Sequence of chain 1.A:
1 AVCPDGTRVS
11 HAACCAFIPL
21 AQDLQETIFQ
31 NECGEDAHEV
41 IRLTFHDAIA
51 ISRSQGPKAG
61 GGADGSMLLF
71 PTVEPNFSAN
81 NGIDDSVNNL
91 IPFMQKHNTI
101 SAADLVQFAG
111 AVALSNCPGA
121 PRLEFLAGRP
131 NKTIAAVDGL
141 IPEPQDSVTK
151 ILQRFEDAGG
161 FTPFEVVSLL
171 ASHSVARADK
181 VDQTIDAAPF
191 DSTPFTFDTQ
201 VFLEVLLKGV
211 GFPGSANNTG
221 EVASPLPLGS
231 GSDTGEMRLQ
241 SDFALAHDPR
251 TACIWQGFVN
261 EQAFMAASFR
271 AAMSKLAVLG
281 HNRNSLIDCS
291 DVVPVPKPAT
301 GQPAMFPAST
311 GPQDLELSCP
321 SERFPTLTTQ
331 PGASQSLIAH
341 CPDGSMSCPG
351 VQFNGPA

Binding-site contacts:
Ligand atom O6 contacts residue LEU337 of chain 1.A at 4.4 Å.
Ligand atom O3 contacts residue SER336 of chain 1.A at 4.2 Å.
Ligand atom C5 contacts residue SER334 of chain 1.A at 3.4 Å.
Ligand atom C3 contacts residue SER336 of chain 1.A at 2.9 Å.
Ligand atom C3 contacts residue ALA308 of chain 1.A at 3.9 Å (hydrophobic).
Ligand atom O4 contacts residue ALA333 of chain 1.A at 4.3 Å.
Ligand atom C3 contacts residue SER334 of chain 1.A at 4.3 Å.
Ligand atom C4 contacts residue SER336 of chain 1.A at 3.5 Å.
Ligand atom O4 contacts residue SER334 of chain 1.A at 2.8 Å (h-bond).
Ligand atom O4 contacts residue ALA308 of chain 1.A at 4.2 Å.
Ligand atom C5 contacts residue SER336 of chain 1.A at 2.9 Å.
Ligand atom O3 contacts residue PRO331 of chain 1.A at 2.7 Å (h-bond).
Ligand atom O6 contacts residue SER334 of chain 1.A at 3.8 Å.
Ligand atom O6 contacts residue SER336 of chain 1.A at 3.5 Å.
Ligand atom O5 contacts residue GLN335 of chain 1.A at 4.2 Å.
Ligand atom O3 contacts residue ALA308 of chain 1.A at 4.3 Å.
Ligand atom C5 contacts residue GLN335 of chain 1.A at 3.7 Å.
Ligand atom C1 contacts residue SER336 of chain 1.A at 1.4 Å.
Ligand atom O3 contacts residue GLY332 of chain 1.A at 4.0 Å.
Ligand atom O6 contacts residue GLN335 of chain 1.A at 2.5 Å (h-bond).
Ligand atom C3 contacts residue PRO331 of chain 1.A at 3.7 Å (hydrophobic).
Ligand atom C6 contacts residue GLN335 of chain 1.A at 3.3 Å.
Ligand atom O4 contacts residue PRO331 of chain 1.A at 4.3 Å.
Ligand atom C2 contacts residue SER336 of chain 1.A at 2.4 Å.
Ligand atom C6 contacts residue SER334 of chain 1.A at 3.5 Å.
Ligand atom O2 contacts residue SER336 of chain 1.A at 3.7 Å.
Ligand atom O4 contacts residue GLY332 of chain 1.A at 3.7 Å.
Ligand atom C4 contacts residue SER334 of chain 1.A at 3.6 Å.
Ligand atom O4 contacts residue SER336 of chain 1.A at 4.4 Å.
Ligand atom C6 contacts residue SER336 of chain 1.A at 4.0 Å.
Ligand atom O5 contacts residue SER336 of chain 1.A at 2.4 Å (h-bond).

This protein binds this small molecule.
Small molecule (SMILES): OC[C@H]1O[C@H](O)[C@@H](O)[C@@H](O)[C@@H]1O